Binding-site contacts:
Ligand atom C7 contacts residue YMJ1 of chain 2.B at 0.1 Å.
Ligand atom N2 contacts residue YMJ1 of chain 2.B at 0.2 Å (h-bond).
Ligand atom C18 contacts residue YMJ1 of chain 2.B at 0.1 Å.
Ligand atom C8 contacts residue CYS149 of chain 2.A at 2.8 Å (hydrophobic).
Ligand atom C13 contacts residue YMJ1 of chain 2.B at 0.1 Å.
Ligand atom C12 contacts residue YMJ1 of chain 2.B at 0.1 Å.
Ligand atom O3 contacts residue YMJ1 of chain 2.B at 1.3 Å.
Ligand atom C10 contacts residue YMJ1 of chain 2.B at 0.2 Å.
Ligand atom C3 contacts residue YMJ1 of chain 2.B at 0.0 Å.
Ligand atom C5 contacts residue YMJ1 of chain 2.B at 0.0 Å.
Ligand atom N1 contacts residue GLN193 of chain 2.A at 3.1 Å (h-bond).
Ligand atom O2 contacts residue HIS167 of chain 2.A at 2.7 Å (h-bond).
Ligand atom C9 contacts residue CYS149 of chain 2.A at 3.1 Å (hydrophobic).
Ligand atom O4 contacts residue YMJ1 of chain 2.B at 0.1 Å (h-bond).
Ligand atom N2 contacts residue CYS149 of chain 2.A at 3.2 Å (h-bond).
Ligand atom C14 contacts residue CYS149 of chain 2.A at 1.8 Å (hydrophobic).
Ligand atom O3 contacts residue CYS149 of chain 2.A at 2.7 Å (h-bond).
Ligand atom O1 contacts residue GLU170 of chain 2.A at 3.0 Å (salt-bridge).
Ligand atom C6 contacts residue YMJ1 of chain 2.B at 0.0 Å.
Ligand atom C11 contacts residue YMJ1 of chain 2.B at 0.2 Å.
Ligand atom O1 contacts residue YMJ1 of chain 2.B at 0.1 Å (h-bond).
Ligand atom C17 contacts residue YMJ1 of chain 2.B at 0.1 Å.
Ligand atom C8 contacts residue YMJ1 of chain 2.B at 0.1 Å.
Ligand atom O2 contacts residue YMJ1 of chain 2.B at 0.3 Å (h-bond).
Ligand atom O5 contacts residue YMJ1 of chain 2.B at 0.1 Å (h-bond).
Ligand atom C19 contacts residue YMJ1 of chain 2.B at 0.1 Å.
Ligand atom C21 contacts residue YMJ1 of chain 2.B at 0.0 Å.
Ligand atom C2 contacts residue YMJ1 of chain 2.B at 0.1 Å.
Ligand atom C9 contacts residue YMJ1 of chain 2.B at 0.1 Å.
Ligand atom C20 contacts residue YMJ1 of chain 2.B at 0.0 Å.
Ligand atom N1 contacts residue YMJ1 of chain 2.B at 0.1 Å (h-bond).
Ligand atom N3 contacts residue YMJ1 of chain 2.B at 0.2 Å (h-bond).
Ligand atom C4 contacts residue YMJ1 of chain 2.B at 0.0 Å.
Ligand atom N2 contacts residue HIS168 of chain 2.A at 3.0 Å (h-bond).
Ligand atom C16 contacts residue YMJ1 of chain 2.B at 0.1 Å.
Ligand atom C23 contacts residue YMJ1 of chain 2.B at 0.1 Å.
Ligand atom C1 contacts residue YMJ1 of chain 2.B at 0.1 Å.
Ligand atom C14 contacts residue YMJ1 of chain 2.B at 0.1 Å.
Ligand atom C22 contacts residue YMJ1 of chain 2.B at 0.1 Å.
Ligand atom C15 contacts residue YMJ1 of chain 2.B at 0.1 Å.

The protein below binds the small molecule below.
Small molecule (SMILES): CCCC1CCC(OC(=O)N[C@@H](CC(C)C)C(=O)N[C@@H](C[C@@H]2CCNC2=O)C(O)S(=O)(=O)O)CC1

Sequence of chain 2.A:
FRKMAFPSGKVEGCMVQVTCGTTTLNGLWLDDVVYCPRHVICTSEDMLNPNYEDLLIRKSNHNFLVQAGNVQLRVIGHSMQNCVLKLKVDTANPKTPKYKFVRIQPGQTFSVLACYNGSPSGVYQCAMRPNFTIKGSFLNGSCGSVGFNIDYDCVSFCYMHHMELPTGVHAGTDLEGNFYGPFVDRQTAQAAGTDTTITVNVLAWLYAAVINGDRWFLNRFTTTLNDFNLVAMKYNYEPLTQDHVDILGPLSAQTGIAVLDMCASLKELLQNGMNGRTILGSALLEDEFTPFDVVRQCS